A protein and the small-molecule ligand that binds it are described below.
Small molecule (SMILES): CC(=O)CN

Binding-site contacts:
Ligand atom N contacts residue THR147 of chain 1.L at 2.7 Å (h-bond).
Ligand atom O contacts residue TYR159 of chain 1.L at 2.6 Å (h-bond).
Ligand atom N contacts residue ILE146 of chain 1.L at 4.1 Å.
Ligand atom N contacts residue TRP156 of chain 1.L at 4.5 Å.
Ligand atom CM contacts residue NAP1 of chain 1.DB at 3.9 Å.
Ligand atom N contacts residue GLY190 of chain 1.L at 3.0 Å (h-bond).
Ligand atom N contacts residue TYR204 of chain 1.L at 4.2 Å.
Ligand atom C contacts residue SER145 of chain 1.L at 4.0 Å.
Ligand atom CM contacts residue PHE97 of chain 1.L at 3.6 Å (hydrophobic).
Ligand atom CA contacts residue TYR204 of chain 1.L at 3.4 Å (hydrophobic).
Ligand atom CA contacts residue LEU197 of chain 1.L at 4.2 Å (hydrophobic).
Ligand atom CA contacts residue ASN191 of chain 1.L at 3.5 Å.
Ligand atom C contacts residue LEU197 of chain 1.L at 4.4 Å (hydrophobic).
Ligand atom CA contacts residue THR147 of chain 1.L at 3.7 Å.
Ligand atom N contacts residue SER145 of chain 1.L at 3.5 Å (h-bond).
Ligand atom N contacts residue ASN191 of chain 1.L at 4.0 Å.
Ligand atom CM contacts residue TRP156 of chain 1.L at 3.7 Å (hydrophobic).
Ligand atom C contacts residue TRP156 of chain 1.L at 4.1 Å (hydrophobic).
Ligand atom O contacts residue NAP1 of chain 1.DB at 3.1 Å.
Ligand atom O contacts residue THR147 of chain 1.L at 3.7 Å.
Ligand atom C contacts residue THR147 of chain 1.L at 4.0 Å.
Ligand atom CA contacts residue SER145 of chain 1.L at 4.3 Å.
Ligand atom C contacts residue NAP1 of chain 1.DB at 3.4 Å.
Ligand atom CA contacts residue GLY190 of chain 1.L at 3.5 Å.
Ligand atom C contacts residue GLY190 of chain 1.L at 4.4 Å.
Ligand atom O contacts residue GLY190 of chain 1.L at 4.5 Å.
Ligand atom CA contacts residue GLU253 of chain 1.J at 3.6 Å.
Ligand atom N contacts residue GLU253 of chain 1.J at 2.8 Å (salt-bridge).
Ligand atom CM contacts residue TYR159 of chain 1.L at 3.5 Å (hydrophobic).
Ligand atom CA contacts residue TRP156 of chain 1.L at 3.8 Å (hydrophobic).
Ligand atom O contacts residue SER145 of chain 1.L at 2.9 Å (h-bond).
Ligand atom CM contacts residue LEU197 of chain 1.L at 3.7 Å (hydrophobic).
Ligand atom C contacts residue TYR159 of chain 1.L at 3.4 Å (hydrophobic).
Ligand atom N contacts residue NAP1 of chain 1.DB at 4.0 Å.
Ligand atom CA contacts residue NAP1 of chain 1.DB at 3.8 Å.

Sequence of chain 1.J:
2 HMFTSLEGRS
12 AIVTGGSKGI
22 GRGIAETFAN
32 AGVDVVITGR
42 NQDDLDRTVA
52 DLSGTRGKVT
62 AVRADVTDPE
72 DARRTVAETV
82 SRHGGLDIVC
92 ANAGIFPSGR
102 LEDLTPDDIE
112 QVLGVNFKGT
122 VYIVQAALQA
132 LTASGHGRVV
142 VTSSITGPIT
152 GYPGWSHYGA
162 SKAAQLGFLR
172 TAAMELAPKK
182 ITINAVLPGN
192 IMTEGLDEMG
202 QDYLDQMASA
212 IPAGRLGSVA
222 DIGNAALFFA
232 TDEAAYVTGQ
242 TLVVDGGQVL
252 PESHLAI

Sequence of chain 1.L:
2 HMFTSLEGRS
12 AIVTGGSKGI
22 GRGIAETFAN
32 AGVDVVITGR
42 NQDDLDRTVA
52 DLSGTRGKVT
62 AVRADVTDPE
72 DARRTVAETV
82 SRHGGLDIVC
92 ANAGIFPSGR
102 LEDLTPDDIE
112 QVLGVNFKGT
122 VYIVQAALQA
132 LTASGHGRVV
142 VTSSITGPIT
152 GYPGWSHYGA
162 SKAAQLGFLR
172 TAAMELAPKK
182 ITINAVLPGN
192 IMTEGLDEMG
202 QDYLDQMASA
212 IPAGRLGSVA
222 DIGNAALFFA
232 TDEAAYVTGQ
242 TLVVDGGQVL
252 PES